Binding-site contacts:
Ligand atom C18 contacts residue MET111 of chain 1.A at 4.0 Å (hydrophobic).
Ligand atom C20 contacts residue LEU116 of chain 1.A at 3.7 Å (hydrophobic).
Ligand atom N27 contacts residue ASN64 of chain 1.A at 4.0 Å.
Ligand atom C9 contacts residue MET111 of chain 1.A at 3.8 Å (hydrophobic).
Ligand atom C26 contacts residue ALA68 of chain 1.A at 3.7 Å (hydrophobic).
Ligand atom C26 contacts residue GLY110 of chain 1.A at 3.2 Å.
Ligand atom C17 contacts residue LEU120 of chain 1.A at 3.9 Å (hydrophobic).
Ligand atom C13 contacts residue TYR152 of chain 1.A at 3.8 Å (hydrophobic).
Ligand atom N27 contacts residue SER65 of chain 1.A at 3.9 Å.
Ligand atom C5 contacts residue ASN64 of chain 1.A at 4.0 Å.
Ligand atom N21 contacts residue TRP175 of chain 1.A at 3.8 Å.
Ligand atom C7 contacts residue MET111 of chain 1.A at 3.6 Å (hydrophobic).
Ligand atom C10 contacts residue ASN64 of chain 1.A at 3.9 Å.
Ligand atom C2 contacts residue MET111 of chain 1.A at 3.8 Å (hydrophobic).
Ligand atom N27 contacts residue THR197 of chain 1.A at 3.8 Å.
Ligand atom N6 contacts residue THR197 of chain 1.A at 3.5 Å (h-bond).
Ligand atom C19 contacts residue MET111 of chain 1.A at 4.0 Å (hydrophobic).
Ligand atom F23 contacts residue TYR152 of chain 1.A at 3.3 Å.
Ligand atom C14 contacts residue TYR152 of chain 1.A at 4.0 Å (hydrophobic).
Ligand atom N4 contacts residue ASN64 of chain 1.A at 3.7 Å.
Ligand atom C18 contacts residue PHE151 of chain 1.A at 3.6 Å (hydrophobic).
Ligand atom N24 contacts residue MET111 of chain 1.A at 3.6 Å.
Ligand atom O25 contacts residue LEU120 of chain 1.A at 3.2 Å.
Ligand atom C8 contacts residue MET111 of chain 1.A at 3.9 Å (hydrophobic).
Ligand atom N27 contacts residue ASP106 of chain 1.A at 2.8 Å (salt-bridge).
Ligand atom C17 contacts residue PHE151 of chain 1.A at 3.9 Å (hydrophobic).
Ligand atom F23 contacts residue ALA124 of chain 1.A at 3.4 Å.
Ligand atom C26 contacts residue MET111 of chain 1.A at 3.8 Å (hydrophobic).
Ligand atom C5 contacts residue ASP106 of chain 1.A at 4.0 Å.
Ligand atom C26 contacts residue ILE109 of chain 1.A at 3.5 Å (hydrophobic).
Ligand atom C22 contacts residue LEU120 of chain 1.A at 3.7 Å (hydrophobic).
Ligand atom C19 contacts residue PHE151 of chain 1.A at 3.5 Å (hydrophobic).
Ligand atom C8 contacts residue LEU120 of chain 1.A at 3.6 Å (hydrophobic).
Ligand atom F23 contacts residue VAL149 of chain 1.A at 3.9 Å.
Ligand atom C15 contacts residue GLY148 of chain 1.A at 3.4 Å.
Ligand atom C20 contacts residue TRP175 of chain 1.A at 3.6 Å (hydrophobic).
Ligand atom C1 contacts residue ALA68 of chain 1.A at 3.9 Å (hydrophobic).
Ligand atom F23 contacts residue GLY148 of chain 1.A at 3.9 Å.
Ligand atom C13 contacts residue PHE151 of chain 1.A at 4.0 Å (hydrophobic).
Ligand atom N6 contacts residue ALA68 of chain 1.A at 3.5 Å.

Sequence of chain 1.A:
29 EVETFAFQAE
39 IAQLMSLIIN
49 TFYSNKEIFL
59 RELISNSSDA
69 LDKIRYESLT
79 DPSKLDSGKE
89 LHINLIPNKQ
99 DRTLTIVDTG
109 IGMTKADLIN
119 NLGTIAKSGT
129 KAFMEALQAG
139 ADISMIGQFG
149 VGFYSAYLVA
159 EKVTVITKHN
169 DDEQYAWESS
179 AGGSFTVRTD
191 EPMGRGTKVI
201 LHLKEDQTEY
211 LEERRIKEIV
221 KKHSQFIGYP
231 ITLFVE

The protein below binds the small molecule below.
Small molecule (SMILES): Cc1nc(N)nc2c1/C(=N/O)C[C@@H](c1ccc(F)cc1-c1cccnc1)C2